A protein and the small-molecule ligand that binds it are described below.
Small molecule (SMILES): Cc1cn([C@H]2C[C@H](O)[C@@H](CO[P](=O)(O)O[C@H]3C[C@H](n4cnc5c(N)ncnc54)O[C@@H]3CO[P](=O)(O)O[C@H]3C[C@H](n4cnc5c(N)ncnc54)O[C@@H]3COP(=O)=O)O2)c(=O)[nH]c1=O

Sequence of chain 1.B:
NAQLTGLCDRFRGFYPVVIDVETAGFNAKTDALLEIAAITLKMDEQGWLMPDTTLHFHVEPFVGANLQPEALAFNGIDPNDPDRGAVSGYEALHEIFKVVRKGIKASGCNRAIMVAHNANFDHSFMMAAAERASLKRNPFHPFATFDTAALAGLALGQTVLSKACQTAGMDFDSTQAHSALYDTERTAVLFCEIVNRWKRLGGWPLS

Sequence of chain 1.A:
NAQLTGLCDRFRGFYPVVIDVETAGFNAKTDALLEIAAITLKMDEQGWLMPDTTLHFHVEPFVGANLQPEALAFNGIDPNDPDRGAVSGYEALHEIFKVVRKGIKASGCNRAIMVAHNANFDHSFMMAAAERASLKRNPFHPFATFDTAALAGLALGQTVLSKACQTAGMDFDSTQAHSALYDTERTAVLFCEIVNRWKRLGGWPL

Binding-site contacts:
Ligand atom O4' contacts residue ASN141 of chain 1.B at 3.0 Å (h-bond).
Ligand atom C6 contacts residue PHE166 of chain 1.A at 3.4 Å (hydrophobic).
Ligand atom OP2 contacts residue HIS164 of chain 1.A at 3.3 Å (h-bond).
Ligand atom OP1 contacts residue VAL183 of chain 1.B at 3.2 Å.
Ligand atom OP1 contacts residue MG1 of chain 1.Q at 2.9 Å.
Ligand atom O3' contacts residue THR46 of chain 1.B at 3.0 Å (h-bond).
Ligand atom OP1 contacts residue HIS140 of chain 1.B at 3.2 Å.
Ligand atom C6 contacts residue PHE49 of chain 1.B at 3.4 Å (hydrophobic).
Ligand atom N1 contacts residue PHE166 of chain 1.A at 3.2 Å.
Ligand atom C5 contacts residue PHE49 of chain 1.B at 3.4 Å (hydrophobic).
Ligand atom C7 contacts residue PHE97 of chain 1.B at 3.0 Å (hydrophobic).
Ligand atom C6 contacts residue PHE49 of chain 1.B at 3.5 Å (hydrophobic).
Ligand atom O4 contacts residue PHE97 of chain 1.B at 3.6 Å.
Ligand atom C2 contacts residue PHE166 of chain 1.A at 3.2 Å (hydrophobic).
Ligand atom OP1 contacts residue MG1 of chain 1.K at 2.4 Å.
Ligand atom O4' contacts residue PHE166 of chain 1.A at 3.4 Å.
Ligand atom O3' contacts residue ASN98 of chain 1.B at 3.0 Å (h-bond).
Ligand atom C2 contacts residue PHE49 of chain 1.B at 3.1 Å (hydrophobic).
Ligand atom P contacts residue MG1 of chain 1.Q at 3.3 Å.
Ligand atom O4' contacts residue PHE144 of chain 1.B at 3.6 Å.
Ligand atom C6 contacts residue PHE97 of chain 1.B at 3.6 Å (hydrophobic).
Ligand atom C2' contacts residue THR46 of chain 1.B at 3.4 Å.
Ligand atom N3 contacts residue PHE49 of chain 1.B at 3.1 Å.
Ligand atom OP1 contacts residue ARG35 of chain 1.A at 2.9 Å (salt-bridge).
Ligand atom C4 contacts residue PHE49 of chain 1.B at 3.4 Å (hydrophobic).
Ligand atom C4 contacts residue PHE97 of chain 1.B at 3.6 Å (hydrophobic).
Ligand atom N1 contacts residue PHE49 of chain 1.B at 3.3 Å.
Ligand atom O2 contacts residue ALA94 of chain 1.B at 3.0 Å.
Ligand atom O5' contacts residue ASN141 of chain 1.B at 3.2 Å (h-bond).
Ligand atom N6 contacts residue PHE49 of chain 1.B at 3.4 Å.
Ligand atom N3 contacts residue PHE166 of chain 1.A at 3.4 Å.
Ligand atom O2 contacts residue PHE49 of chain 1.B at 3.6 Å.
Ligand atom N3 contacts residue PHE144 of chain 1.B at 3.4 Å.
Ligand atom O3' contacts residue GLU45 of chain 1.B at 2.7 Å (salt-bridge).
Ligand atom OP1 contacts residue LEU184 of chain 1.B at 2.9 Å (h-bond).
Ligand atom O3' contacts residue MG1 of chain 1.Q at 2.5 Å.
Ligand atom OP2 contacts residue LEU184 of chain 1.B at 3.4 Å.
Ligand atom C5 contacts residue PHE97 of chain 1.B at 3.5 Å (hydrophobic).
Ligand atom C3' contacts residue GLU45 of chain 1.B at 3.5 Å.
Ligand atom C2' contacts residue PHE144 of chain 1.B at 3.5 Å (hydrophobic).